Binding-site contacts:
Ligand atom O5 contacts residue ASN215 of chain 1.C at 2.4 Å (h-bond).
Ligand atom O6 contacts residue HIS1 of chain 1.C at 3.2 Å.
Ligand atom C4 contacts residue ASN215 of chain 1.C at 4.2 Å.
Ligand atom C6 contacts residue HIS1 of chain 1.C at 3.8 Å.
Ligand atom C8 contacts residue LYS190 of chain 1.C at 3.8 Å.
Ligand atom C8 contacts residue ASN108 of chain 1.C at 4.1 Å.
Ligand atom O7 contacts residue ASN215 of chain 1.C at 3.1 Å (h-bond).
Ligand atom C1 contacts residue VAL226 of chain 1.C at 4.2 Å (hydrophobic).
Ligand atom C7 contacts residue ASN108 of chain 1.C at 3.7 Å.
Ligand atom O7 contacts residue ASN108 of chain 1.C at 3.0 Å (h-bond).
Ligand atom C5 contacts residue ASN215 of chain 1.C at 3.7 Å.
Ligand atom C8 contacts residue ASN215 of chain 1.C at 4.4 Å.
Ligand atom C7 contacts residue ASN215 of chain 1.C at 3.3 Å.
Ligand atom O6 contacts residue VAL226 of chain 1.C at 3.6 Å.
Ligand atom C2 contacts residue ASN215 of chain 1.C at 2.5 Å.
Ligand atom C3 contacts residue ASN215 of chain 1.C at 3.8 Å.
Ligand atom O5 contacts residue VAL226 of chain 1.C at 3.6 Å.
Ligand atom C1 contacts residue ASN215 of chain 1.C at 1.4 Å.
Ligand atom O6 contacts residue ASN215 of chain 1.C at 4.5 Å.
Ligand atom N2 contacts residue ASN215 of chain 1.C at 3.0 Å (h-bond).

Sequence of chain 1.C:
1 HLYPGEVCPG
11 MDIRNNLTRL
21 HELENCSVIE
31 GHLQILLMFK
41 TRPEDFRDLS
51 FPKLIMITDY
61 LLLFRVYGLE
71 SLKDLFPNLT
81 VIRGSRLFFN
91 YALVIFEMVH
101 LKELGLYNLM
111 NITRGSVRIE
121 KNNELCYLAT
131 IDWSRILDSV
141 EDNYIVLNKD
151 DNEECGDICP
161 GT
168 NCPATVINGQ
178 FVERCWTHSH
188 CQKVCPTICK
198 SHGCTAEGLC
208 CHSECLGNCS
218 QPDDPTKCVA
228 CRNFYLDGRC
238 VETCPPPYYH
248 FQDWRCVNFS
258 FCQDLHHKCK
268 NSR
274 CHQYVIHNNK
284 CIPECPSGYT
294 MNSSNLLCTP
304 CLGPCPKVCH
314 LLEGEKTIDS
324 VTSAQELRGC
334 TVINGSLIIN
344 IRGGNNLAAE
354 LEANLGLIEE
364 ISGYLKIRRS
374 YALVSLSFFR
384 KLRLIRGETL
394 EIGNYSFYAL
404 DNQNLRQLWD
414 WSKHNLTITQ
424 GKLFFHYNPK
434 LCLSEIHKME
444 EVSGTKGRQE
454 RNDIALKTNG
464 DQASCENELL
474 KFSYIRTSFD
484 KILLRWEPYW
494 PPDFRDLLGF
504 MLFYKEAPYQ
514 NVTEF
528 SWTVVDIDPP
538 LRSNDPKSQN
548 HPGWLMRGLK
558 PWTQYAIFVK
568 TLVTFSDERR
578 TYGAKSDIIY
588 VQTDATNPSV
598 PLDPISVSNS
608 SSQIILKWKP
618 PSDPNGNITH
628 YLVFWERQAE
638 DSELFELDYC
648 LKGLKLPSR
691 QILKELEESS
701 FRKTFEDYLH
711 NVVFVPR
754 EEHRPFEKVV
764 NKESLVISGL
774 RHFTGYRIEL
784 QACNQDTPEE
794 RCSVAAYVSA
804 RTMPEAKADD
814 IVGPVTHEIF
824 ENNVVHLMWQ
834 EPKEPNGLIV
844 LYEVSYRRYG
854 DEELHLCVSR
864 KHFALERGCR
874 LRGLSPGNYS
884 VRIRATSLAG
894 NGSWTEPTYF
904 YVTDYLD

This small molecule binds to this protein.
Small molecule (SMILES): CC(=O)N[C@@H]1[C@@H](O)[C@H](O)[C@@H](CO)O[C@H]1O